This protein binds this small molecule.
Small molecule (SMILES): CC(C)Oc1cccc(-c2coc3ccc(-c4cnn(C)c4)nc23)c1

Binding-site contacts:
Ligand atom C17 contacts residue ASP180 of chain 1.C at 3.9 Å.
Ligand atom C18 contacts residue VAL30 of chain 1.C at 3.8 Å (hydrophobic).
Ligand atom C6 contacts residue LEU22 of chain 1.C at 3.7 Å (hydrophobic).
Ligand atom C10 contacts residue GLY100 of chain 1.C at 4.0 Å.
Ligand atom C19 contacts residue LEU150 of chain 1.C at 3.4 Å (hydrophobic).
Ligand atom N2 contacts residue VAL30 of chain 1.C at 3.9 Å.
Ligand atom C18 contacts residue VAL179 of chain 1.C at 4.0 Å (hydrophobic).
Ligand atom N contacts residue LYS46 of chain 1.C at 3.1 Å (salt-bridge).
Ligand atom O1 contacts residue GLU97 of chain 1.C at 3.9 Å.
Ligand atom N1 contacts residue LYS46 of chain 1.C at 3.9 Å.
Ligand atom C16 contacts residue VAL179 of chain 1.C at 3.9 Å (hydrophobic).
Ligand atom N2 contacts residue LEU150 of chain 1.C at 3.5 Å.
Ligand atom C9 contacts residue LEU150 of chain 1.C at 3.5 Å (hydrophobic).
Ligand atom O1 contacts residue LEU98 of chain 1.C at 3.9 Å.
Ligand atom C13 contacts residue PHE96 of chain 1.C at 3.9 Å (hydrophobic).
Ligand atom C2 contacts residue PHE27 of chain 1.C at 3.9 Å (hydrophobic).
Ligand atom C4 contacts residue LEU22 of chain 1.C at 3.3 Å (hydrophobic).
Ligand atom O1 contacts residue LEU99 of chain 1.C at 2.9 Å (h-bond).
Ligand atom C17 contacts residue PHE27 of chain 1.C at 3.9 Å (hydrophobic).
Ligand atom N1 contacts residue VAL179 of chain 1.C at 3.9 Å.
Ligand atom O contacts residue GLY23 of chain 1.C at 3.5 Å.
Ligand atom O1 contacts residue ALA44 of chain 1.C at 3.5 Å.
Ligand atom C7 contacts residue LEU150 of chain 1.C at 3.8 Å (hydrophobic).
Ligand atom C12 contacts residue ALA44 of chain 1.C at 3.7 Å (hydrophobic).
Ligand atom C4 contacts residue ASP105 of chain 1.C at 4.0 Å.
Ligand atom C4 contacts residue GLY23 of chain 1.C at 3.9 Å.
Ligand atom C12 contacts residue GLU97 of chain 1.C at 3.5 Å.
Ligand atom C10 contacts residue LEU99 of chain 1.C at 3.2 Å (hydrophobic).
Ligand atom C19 contacts residue VAL30 of chain 1.C at 3.9 Å (hydrophobic).
Ligand atom C11 contacts residue LEU150 of chain 1.C at 3.9 Å (hydrophobic).
Ligand atom C5 contacts residue LEU22 of chain 1.C at 3.5 Å (hydrophobic).
Ligand atom C6 contacts residue GLY100 of chain 1.C at 3.6 Å.
Ligand atom C contacts residue GLU147 of chain 1.C at 3.8 Å.
Ligand atom C12 contacts residue PHE96 of chain 1.C at 3.9 Å (hydrophobic).
Ligand atom C16 contacts residue PHE96 of chain 1.C at 3.8 Å (hydrophobic).
Ligand atom C11 contacts residue ALA44 of chain 1.C at 3.6 Å (hydrophobic).
Ligand atom N contacts residue ASP180 of chain 1.C at 4.0 Å.
Ligand atom C2 contacts residue GLU24 of chain 1.C at 3.7 Å.
Ligand atom C2 contacts residue GLY23 of chain 1.C at 3.9 Å.
Ligand atom C17 contacts residue LYS46 of chain 1.C at 3.9 Å.

Sequence of chain 1.C:
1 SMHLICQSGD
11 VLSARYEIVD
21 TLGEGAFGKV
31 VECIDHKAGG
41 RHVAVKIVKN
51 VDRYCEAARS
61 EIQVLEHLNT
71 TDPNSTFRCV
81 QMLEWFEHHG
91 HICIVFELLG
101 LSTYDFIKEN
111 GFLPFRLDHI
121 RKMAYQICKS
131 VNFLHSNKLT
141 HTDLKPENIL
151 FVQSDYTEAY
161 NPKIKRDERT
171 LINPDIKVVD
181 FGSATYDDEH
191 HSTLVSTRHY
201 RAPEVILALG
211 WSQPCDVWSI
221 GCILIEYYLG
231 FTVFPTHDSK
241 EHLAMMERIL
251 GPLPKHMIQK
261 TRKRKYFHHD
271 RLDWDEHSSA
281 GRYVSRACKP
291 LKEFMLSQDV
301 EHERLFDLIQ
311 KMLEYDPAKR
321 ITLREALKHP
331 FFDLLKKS